A protein and the small-molecule ligand that binds it are described below.
Small molecule (SMILES): O=C1N2C=C(c3ccc(O)cc3)N=C(Cc3ccccc3)C2=N[C@@]1(Cc1ccc(C(F)(F)F)cc1)OO

Sequence of chain 1.B:
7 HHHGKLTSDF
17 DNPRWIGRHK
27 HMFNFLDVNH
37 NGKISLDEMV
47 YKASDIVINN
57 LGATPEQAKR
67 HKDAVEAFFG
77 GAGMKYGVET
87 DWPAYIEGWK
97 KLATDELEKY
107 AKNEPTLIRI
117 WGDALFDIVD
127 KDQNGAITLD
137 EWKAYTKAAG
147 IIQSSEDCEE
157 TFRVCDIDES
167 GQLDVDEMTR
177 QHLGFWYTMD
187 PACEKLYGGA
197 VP

Binding-site contacts:
Ligand atom O02 contacts residue TYR193 of chain 1.B at 3.4 Å (h-bond).
Ligand atom C24 contacts residue TYR91 of chain 1.B at 3.1 Å (hydrophobic).
Ligand atom C19 contacts residue TYR141 of chain 1.B at 3.5 Å (hydrophobic).
Ligand atom C24 contacts residue MET28 of chain 1.B at 3.7 Å (hydrophobic).
Ligand atom C26 contacts residue HIS25 of chain 1.B at 3.5 Å.
Ligand atom C25 contacts residue MET28 of chain 1.B at 3.6 Å (hydrophobic).
Ligand atom O04 contacts residue TYR91 of chain 1.B at 2.6 Å (h-bond).
Ligand atom F03 contacts residue MET174 of chain 1.B at 3.2 Å.
Ligand atom F02 contacts residue MET174 of chain 1.B at 3.6 Å.
Ligand atom O04 contacts residue HIS25 of chain 1.B at 2.9 Å (h-bond).
Ligand atom C25 contacts residue TYR91 of chain 1.B at 3.3 Å (hydrophobic).
Ligand atom F03 contacts residue HIS178 of chain 1.B at 3.5 Å.
Ligand atom C23 contacts residue MET28 of chain 1.B at 3.7 Å (hydrophobic).
Ligand atom C01 contacts residue TYR193 of chain 1.B at 3.6 Å (hydrophobic).
Ligand atom C16 contacts residue PHE75 of chain 1.B at 3.6 Å (hydrophobic).
Ligand atom O02 contacts residue TYR141 of chain 1.B at 3.5 Å.
Ligand atom C27 contacts residue TRP182 of chain 1.B at 3.5 Å (hydrophobic).
Ligand atom C03 contacts residue LEU121 of chain 1.B at 3.7 Å (hydrophobic).
Ligand atom C03 contacts residue TYR141 of chain 1.B at 3.6 Å (hydrophobic).
Ligand atom C06 contacts residue GLY118 of chain 1.B at 3.6 Å.
Ligand atom O04 contacts residue TRP95 of chain 1.B at 3.1 Å (h-bond).
Ligand atom N01 contacts residue TRP117 of chain 1.B at 3.6 Å.
Ligand atom O01 contacts residue TYR193 of chain 1.B at 3.5 Å (h-bond).
Ligand atom F01 contacts residue ILE114 of chain 1.B at 3.0 Å.
Ligand atom O01 contacts residue HIS178 of chain 1.B at 2.9 Å.
Ligand atom C11 contacts residue TRP117 of chain 1.B at 3.4 Å (hydrophobic).
Ligand atom C25 contacts residue TRP95 of chain 1.B at 3.4 Å (hydrophobic).
Ligand atom C26 contacts residue TRP95 of chain 1.B at 3.3 Å (hydrophobic).
Ligand atom F01 contacts residue GLY118 of chain 1.B at 3.6 Å.
Ligand atom F03 contacts residue THR175 of chain 1.B at 3.2 Å.
Ligand atom C26 contacts residue TRP182 of chain 1.B at 3.5 Å (hydrophobic).
Ligand atom F01 contacts residue THR175 of chain 1.B at 3.2 Å.
Ligand atom O03 contacts residue TYR193 of chain 1.B at 2.0 Å (h-bond).
Ligand atom C13 contacts residue TYR141 of chain 1.B at 3.7 Å (hydrophobic).
Ligand atom C25 contacts residue HIS25 of chain 1.B at 3.6 Å.
Ligand atom C12 contacts residue TRP117 of chain 1.B at 3.6 Å (hydrophobic).
Ligand atom C02 contacts residue TYR141 of chain 1.B at 3.6 Å (hydrophobic).
Ligand atom C06 contacts residue ILE114 of chain 1.B at 3.3 Å (hydrophobic).
Ligand atom O03 contacts residue HIS178 of chain 1.B at 3.0 Å (h-bond).
Ligand atom N02 contacts residue TYR141 of chain 1.B at 2.7 Å (h-bond).